Binding-site contacts:
Ligand atom CLAF contacts residue TYR114 of chain 1.A at 3.6 Å.
Ligand atom CBN contacts residue GLY108 of chain 1.B at 3.5 Å.
Ligand atom NBB contacts residue TRP118 of chain 1.B at 3.5 Å.
Ligand atom OAD contacts residue MET111 of chain 1.B at 3.1 Å.
Ligand atom CAN contacts residue GLY108 of chain 1.B at 3.4 Å.
Ligand atom NAZ contacts residue TRP118 of chain 1.B at 3.2 Å.
Ligand atom CBJ contacts residue TRP118 of chain 1.B at 3.5 Å (hydrophobic).
Ligand atom CAQ contacts residue TRP118 of chain 1.A at 3.6 Å (hydrophobic).
Ligand atom CAG contacts residue FMT1 of chain 1.D at 3.4 Å.
Ligand atom NBA contacts residue TYR114 of chain 1.B at 3.5 Å.
Ligand atom OAC contacts residue MET111 of chain 1.A at 3.3 Å.
Ligand atom CBI contacts residue TRP118 of chain 1.A at 3.5 Å (hydrophobic).
Ligand atom OAD contacts residue GLY108 of chain 1.B at 3.2 Å (h-bond).
Ligand atom NBA contacts residue LYS117 of chain 1.B at 3.6 Å.
Ligand atom OAA contacts residue PHE105 of chain 1.A at 3.4 Å.
Ligand atom OAC contacts residue GLY108 of chain 1.A at 3.3 Å (h-bond).
Ligand atom CAO contacts residue ILE106 of chain 1.A at 3.3 Å (hydrophobic).
Ligand atom OAB contacts residue PHE105 of chain 1.B at 3.4 Å.
Ligand atom CAS contacts residue TRP118 of chain 1.A at 3.6 Å (hydrophobic).
Ligand atom NAY contacts residue FMT1 of chain 1.D at 3.5 Å (h-bond).
Ligand atom CAP contacts residue ILE106 of chain 1.B at 3.6 Å (hydrophobic).
Ligand atom OAC contacts residue ILE107 of chain 1.A at 3.3 Å.
Ligand atom NAY contacts residue TRP118 of chain 1.A at 3.0 Å.
Ligand atom CAJ contacts residue ILE23 of chain 1.B at 3.3 Å (hydrophobic).
Ligand atom NBD contacts residue TYR114 of chain 1.A at 3.1 Å (h-bond).
Ligand atom NBC contacts residue GLY10 of chain 1.A at 3.4 Å (h-bond).
Ligand atom CBL contacts residue GLY108 of chain 1.B at 3.4 Å.
Ligand atom CBE contacts residue TRP118 of chain 1.A at 3.5 Å (hydrophobic).
Ligand atom OAD contacts residue ILE107 of chain 1.B at 3.5 Å.
Ligand atom NAZ contacts residue FMT1 of chain 1.G at 3.6 Å.
Ligand atom NBB contacts residue FMT1 of chain 1.G at 3.0 Å (h-bond).
Ligand atom CBG contacts residue TYR114 of chain 1.B at 3.6 Å (hydrophobic).
Ligand atom CAM contacts residue GLY108 of chain 1.A at 3.4 Å.
Ligand atom CAH contacts residue FMT1 of chain 1.G at 3.4 Å.
Ligand atom CLAE contacts residue TYR114 of chain 1.B at 3.5 Å.
Ligand atom CBK contacts residue GLY108 of chain 1.A at 3.5 Å.
Ligand atom CBF contacts residue TYR114 of chain 1.A at 3.6 Å (hydrophobic).
Ligand atom NBC contacts residue TYR114 of chain 1.B at 3.1 Å (h-bond).
Ligand atom NBA contacts residue FMT1 of chain 1.D at 3.3 Å (h-bond).
Ligand atom CBF contacts residue TRP118 of chain 1.B at 3.5 Å (hydrophobic).

Sequence of chain 1.A:
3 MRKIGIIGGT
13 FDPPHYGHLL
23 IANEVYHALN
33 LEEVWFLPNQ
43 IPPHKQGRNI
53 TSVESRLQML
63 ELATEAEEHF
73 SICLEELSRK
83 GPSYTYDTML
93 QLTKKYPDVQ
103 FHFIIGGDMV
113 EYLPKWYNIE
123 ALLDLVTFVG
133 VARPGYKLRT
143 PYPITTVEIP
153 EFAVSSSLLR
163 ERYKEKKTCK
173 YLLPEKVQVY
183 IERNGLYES

Sequence of chain 1.B:
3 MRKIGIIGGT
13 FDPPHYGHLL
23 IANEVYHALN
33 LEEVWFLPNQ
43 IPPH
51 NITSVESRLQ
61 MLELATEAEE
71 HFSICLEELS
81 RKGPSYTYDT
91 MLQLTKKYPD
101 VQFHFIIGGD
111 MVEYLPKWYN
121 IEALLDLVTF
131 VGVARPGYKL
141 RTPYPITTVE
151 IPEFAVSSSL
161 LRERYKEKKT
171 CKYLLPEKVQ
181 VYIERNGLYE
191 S

The small molecule below binds the protein below.
Small molecule (SMILES): O=C(CCC(=O)Nc1ccccc1Cl)/N=N/C=c1ccc(=C/N=N/C(=O)CCC(=O)Nc2ccccc2Cl)cc1